Binding-site contacts:
Ligand atom C29 contacts residue GLY228 of chain 2.A at 3.1 Å.
Ligand atom C27 contacts residue THR227 of chain 2.A at 3.4 Å.
Ligand atom C26 contacts residue TYR20 of chain 2.A at 3.4 Å (hydrophobic).
Ligand atom C11 contacts residue ASP38 of chain 2.A at 3.3 Å.
Ligand atom C29 contacts residue SER230 of chain 2.A at 3.3 Å.
Ligand atom C23 contacts residue GLY228 of chain 2.A at 3.5 Å.
Ligand atom C11 contacts residue TYR83 of chain 2.A at 3.6 Å (hydrophobic).
Ligand atom N1 contacts residue ASP38 of chain 2.A at 2.8 Å (salt-bridge).
Ligand atom N7 contacts residue ASP38 of chain 2.A at 3.0 Å (salt-bridge).
Ligand atom C2 contacts residue ASP38 of chain 2.A at 3.7 Å.
Ligand atom N22 contacts residue GLY228 of chain 2.A at 2.8 Å (h-bond).
Ligand atom C3 contacts residue TYR83 of chain 2.A at 3.4 Å (hydrophobic).
Ligand atom C17 contacts residue THR85 of chain 2.A at 3.7 Å.
Ligand atom C27 contacts residue TYR20 of chain 2.A at 3.3 Å (hydrophobic).
Ligand atom C24 contacts residue GLY228 of chain 2.A at 3.2 Å.
Ligand atom C29 contacts residue ALA229 of chain 2.A at 3.5 Å (hydrophobic).
Ligand atom C25 contacts residue VAL36 of chain 2.A at 3.7 Å (hydrophobic).
Ligand atom N7 contacts residue ASP226 of chain 2.A at 2.7 Å (salt-bridge).
Ligand atom C24 contacts residue THR18 of chain 2.A at 3.2 Å.
Ligand atom C6 contacts residue ASP38 of chain 2.A at 3.6 Å.
Ligand atom C20 contacts residue SER230 of chain 2.A at 3.6 Å.
Ligand atom C23 contacts residue THR18 of chain 2.A at 3.7 Å.
Ligand atom C28 contacts residue GLY228 of chain 2.A at 3.7 Å.
Ligand atom C15 contacts residue GLY228 of chain 2.A at 3.2 Å.
Ligand atom C15 contacts residue ALA229 of chain 2.A at 3.7 Å (hydrophobic).
Ligand atom C23 contacts residue SER230 of chain 2.A at 3.4 Å.
Ligand atom O8 contacts residue THR85 of chain 2.A at 3.0 Å (h-bond).
Ligand atom C4 contacts residue THR85 of chain 2.A at 3.7 Å.
Ligand atom C12 contacts residue GLY228 of chain 2.A at 3.4 Å.
Ligand atom O8 contacts residue SER84 of chain 2.A at 3.5 Å (h-bond).
Ligand atom C26 contacts residue GLN19 of chain 2.A at 3.6 Å.
Ligand atom C26 contacts residue VAL36 of chain 2.A at 3.4 Å (hydrophobic).
Ligand atom C28 contacts residue ALA229 of chain 2.A at 3.7 Å (hydrophobic).
Ligand atom O21 contacts residue SER230 of chain 2.A at 3.3 Å (h-bond).
Ligand atom C24 contacts residue SER230 of chain 2.A at 3.7 Å.
Ligand atom C29 contacts residue THR18 of chain 2.A at 3.0 Å.
Ligand atom C28 contacts residue THR18 of chain 2.A at 3.4 Å.
Ligand atom C28 contacts residue THR227 of chain 2.A at 3.4 Å.
Ligand atom O8 contacts residue TYR83 of chain 2.A at 3.6 Å.
Ligand atom C9 contacts residue ASP226 of chain 2.A at 3.4 Å.

Sequence of chain 2.A:
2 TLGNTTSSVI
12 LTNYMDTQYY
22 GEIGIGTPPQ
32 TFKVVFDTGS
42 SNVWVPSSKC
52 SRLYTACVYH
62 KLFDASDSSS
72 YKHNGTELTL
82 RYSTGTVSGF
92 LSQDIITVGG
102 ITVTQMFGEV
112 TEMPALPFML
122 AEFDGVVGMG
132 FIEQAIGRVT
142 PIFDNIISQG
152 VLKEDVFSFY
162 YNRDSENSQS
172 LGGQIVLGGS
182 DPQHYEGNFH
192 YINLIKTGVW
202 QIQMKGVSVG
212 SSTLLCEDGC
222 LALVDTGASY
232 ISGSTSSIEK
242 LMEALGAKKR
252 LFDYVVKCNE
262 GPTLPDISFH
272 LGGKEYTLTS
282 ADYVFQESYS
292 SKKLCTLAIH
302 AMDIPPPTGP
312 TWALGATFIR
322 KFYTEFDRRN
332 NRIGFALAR

The protein below binds the small molecule below.
Small molecule (SMILES): [H]/N=C1/N[C@](C)(C(C)C)CC(=O)N1Cc1cccc(C(=O)NCc2ccccc2)c1